Binding-site contacts:
Ligand atom O5 contacts residue ASN360 of chain 1.C at 2.4 Å (h-bond).
Ligand atom N2 contacts residue ASN360 of chain 1.C at 2.9 Å (h-bond).
Ligand atom C6 contacts residue ASN360 of chain 1.C at 4.3 Å.
Ligand atom C8 contacts residue ASN360 of chain 1.C at 4.4 Å.
Ligand atom C4 contacts residue ASN360 of chain 1.C at 4.3 Å.
Ligand atom O6 contacts residue ASN360 of chain 1.C at 4.4 Å.
Ligand atom C3 contacts residue ASN360 of chain 1.C at 3.8 Å.
Ligand atom O4 contacts residue GLN609 of chain 1.C at 4.0 Å.
Ligand atom C6 contacts residue GLN609 of chain 1.C at 3.2 Å.
Ligand atom C5 contacts residue GLN609 of chain 1.C at 3.5 Å.
Ligand atom C2 contacts residue GLN609 of chain 1.C at 4.4 Å.
Ligand atom C1 contacts residue ASN360 of chain 1.C at 1.4 Å.
Ligand atom C4 contacts residue GLN609 of chain 1.C at 3.2 Å.
Ligand atom C2 contacts residue ASN360 of chain 1.C at 2.5 Å.
Ligand atom C7 contacts residue ASN360 of chain 1.C at 3.3 Å.
Ligand atom O7 contacts residue GLN609 of chain 1.C at 4.1 Å.
Ligand atom C6 contacts residue PRO608 of chain 1.C at 4.3 Å (hydrophobic).
Ligand atom O7 contacts residue ASN360 of chain 1.C at 3.4 Å (h-bond).
Ligand atom O5 contacts residue GLN609 of chain 1.C at 3.6 Å (h-bond).
Ligand atom C3 contacts residue GLN609 of chain 1.C at 4.3 Å.
Ligand atom C5 contacts residue ASN360 of chain 1.C at 3.7 Å.

The small molecule below binds the protein below.
Small molecule (SMILES): CC(=O)N[C@@H]1[C@@H](O)[C@H](O)[C@@H](CO)O[C@H]1O

Sequence of chain 1.C:
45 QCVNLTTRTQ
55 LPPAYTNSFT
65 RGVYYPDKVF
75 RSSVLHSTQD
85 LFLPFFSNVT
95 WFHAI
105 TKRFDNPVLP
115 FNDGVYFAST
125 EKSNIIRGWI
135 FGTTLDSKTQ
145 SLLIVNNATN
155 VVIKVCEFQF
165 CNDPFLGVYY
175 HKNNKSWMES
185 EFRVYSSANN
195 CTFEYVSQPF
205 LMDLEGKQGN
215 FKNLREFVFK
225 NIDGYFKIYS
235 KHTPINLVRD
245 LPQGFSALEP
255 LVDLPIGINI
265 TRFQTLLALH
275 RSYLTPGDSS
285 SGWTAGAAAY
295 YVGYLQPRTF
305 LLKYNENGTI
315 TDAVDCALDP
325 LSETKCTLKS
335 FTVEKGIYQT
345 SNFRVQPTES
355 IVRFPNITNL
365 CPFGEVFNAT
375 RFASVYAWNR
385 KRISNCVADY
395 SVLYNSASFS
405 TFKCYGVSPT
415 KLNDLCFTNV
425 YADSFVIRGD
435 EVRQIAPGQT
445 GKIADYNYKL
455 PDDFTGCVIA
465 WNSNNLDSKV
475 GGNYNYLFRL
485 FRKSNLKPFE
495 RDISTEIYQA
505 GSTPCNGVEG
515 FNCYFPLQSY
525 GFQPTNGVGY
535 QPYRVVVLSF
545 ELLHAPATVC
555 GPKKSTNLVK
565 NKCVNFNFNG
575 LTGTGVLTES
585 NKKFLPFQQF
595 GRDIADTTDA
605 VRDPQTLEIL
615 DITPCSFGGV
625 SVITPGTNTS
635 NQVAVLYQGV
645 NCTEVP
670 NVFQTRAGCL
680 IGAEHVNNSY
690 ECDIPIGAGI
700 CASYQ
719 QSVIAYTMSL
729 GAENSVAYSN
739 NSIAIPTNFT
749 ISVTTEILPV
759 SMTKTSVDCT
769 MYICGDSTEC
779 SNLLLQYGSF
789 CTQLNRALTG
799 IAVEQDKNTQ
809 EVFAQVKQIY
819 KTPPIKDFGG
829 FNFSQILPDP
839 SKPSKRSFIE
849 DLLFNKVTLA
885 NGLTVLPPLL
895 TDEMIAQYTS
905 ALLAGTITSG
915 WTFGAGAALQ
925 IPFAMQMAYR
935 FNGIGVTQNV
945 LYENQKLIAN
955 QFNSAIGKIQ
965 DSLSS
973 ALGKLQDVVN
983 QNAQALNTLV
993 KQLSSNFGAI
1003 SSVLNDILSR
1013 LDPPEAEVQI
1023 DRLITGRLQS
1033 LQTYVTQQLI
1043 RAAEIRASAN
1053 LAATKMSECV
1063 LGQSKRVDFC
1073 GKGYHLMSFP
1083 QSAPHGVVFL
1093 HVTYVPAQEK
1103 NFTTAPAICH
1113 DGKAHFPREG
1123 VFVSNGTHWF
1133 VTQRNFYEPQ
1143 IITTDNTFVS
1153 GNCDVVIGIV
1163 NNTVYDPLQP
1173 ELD